Binding-site contacts:
Ligand atom OAG contacts residue GLN484 of chain 1.A at 4.2 Å.
Ligand atom OAF contacts residue HIS479 of chain 1.A at 3.1 Å (h-bond).
Ligand atom CAH contacts residue ASN264 of chain 1.A at 3.3 Å.
Ligand atom OAA contacts residue HIS479 of chain 1.A at 3.8 Å.
Ligand atom CAI contacts residue SER268 of chain 1.A at 4.1 Å.
Ligand atom OAG contacts residue TYR478 of chain 1.A at 3.8 Å.
Ligand atom OAA contacts residue PHE475 of chain 1.A at 3.5 Å.
Ligand atom OAA contacts residue TYR478 of chain 1.A at 4.3 Å.
Ligand atom CAD contacts residue GLN484 of chain 1.A at 4.0 Å.
Ligand atom OAG contacts residue MN1 of chain 1.B at 4.4 Å.
Ligand atom CAD contacts residue TYR229 of chain 1.A at 3.5 Å (hydrophobic).
Ligand atom CAB contacts residue MN1 of chain 1.B at 3.0 Å.
Ligand atom OAF contacts residue HIS392 of chain 1.A at 3.4 Å (h-bond).
Ligand atom OAE contacts residue MN1 of chain 1.B at 2.3 Å.
Ligand atom CAD contacts residue HIS479 of chain 1.A at 3.8 Å.
Ligand atom OAE contacts residue HIS479 of chain 1.A at 3.2 Å (h-bond).
Ligand atom OAG contacts residue TYR229 of chain 1.A at 2.7 Å (h-bond).
Ligand atom CAC contacts residue MN1 of chain 1.B at 3.7 Å.
Ligand atom OAA contacts residue HIS272 of chain 1.A at 4.2 Å.
Ligand atom CAH contacts residue SER268 of chain 1.A at 3.3 Å.
Ligand atom OAG contacts residue ASN264 of chain 1.A at 3.0 Å (h-bond).
Ligand atom CAC contacts residue SER268 of chain 1.A at 4.2 Å.
Ligand atom CAD contacts residue MN1 of chain 1.B at 3.3 Å.
Ligand atom OAF contacts residue GLN484 of chain 1.A at 4.1 Å.
Ligand atom CAD contacts residue TYR478 of chain 1.A at 4.2 Å (hydrophobic).
Ligand atom CAH contacts residue MN1 of chain 1.B at 4.3 Å.
Ligand atom CAB contacts residue HIS479 of chain 1.A at 3.6 Å.
Ligand atom OAF contacts residue MN1 of chain 1.B at 2.0 Å.
Ligand atom OAE contacts residue TYR229 of chain 1.A at 3.4 Å (h-bond).
Ligand atom OAE contacts residue GLN484 of chain 1.A at 2.9 Å (h-bond).
Ligand atom OAG contacts residue ARG261 of chain 1.A at 4.4 Å.
Ligand atom OAA contacts residue MN1 of chain 1.B at 4.0 Å.
Ligand atom CAI contacts residue TYR478 of chain 1.A at 3.6 Å (hydrophobic).
Ligand atom CAB contacts residue PHE475 of chain 1.A at 4.3 Å (hydrophobic).
Ligand atom CAC contacts residue HIS479 of chain 1.A at 4.3 Å.
Ligand atom CAI contacts residue THR225 of chain 1.A at 3.7 Å.
Ligand atom CAI contacts residue ASN264 of chain 1.A at 3.7 Å.
Ligand atom CAD contacts residue ASN264 of chain 1.A at 4.0 Å.
Ligand atom OAA contacts residue GOL1 of chain 1.C at 3.5 Å (h-bond).
Ligand atom CAC contacts residue ASN264 of chain 1.A at 3.9 Å.

A small-molecule ligand and the protein it binds are described below.
Small molecule (SMILES): CC(C)(C(=O)O)C(=O)O

Sequence of chain 1.A:
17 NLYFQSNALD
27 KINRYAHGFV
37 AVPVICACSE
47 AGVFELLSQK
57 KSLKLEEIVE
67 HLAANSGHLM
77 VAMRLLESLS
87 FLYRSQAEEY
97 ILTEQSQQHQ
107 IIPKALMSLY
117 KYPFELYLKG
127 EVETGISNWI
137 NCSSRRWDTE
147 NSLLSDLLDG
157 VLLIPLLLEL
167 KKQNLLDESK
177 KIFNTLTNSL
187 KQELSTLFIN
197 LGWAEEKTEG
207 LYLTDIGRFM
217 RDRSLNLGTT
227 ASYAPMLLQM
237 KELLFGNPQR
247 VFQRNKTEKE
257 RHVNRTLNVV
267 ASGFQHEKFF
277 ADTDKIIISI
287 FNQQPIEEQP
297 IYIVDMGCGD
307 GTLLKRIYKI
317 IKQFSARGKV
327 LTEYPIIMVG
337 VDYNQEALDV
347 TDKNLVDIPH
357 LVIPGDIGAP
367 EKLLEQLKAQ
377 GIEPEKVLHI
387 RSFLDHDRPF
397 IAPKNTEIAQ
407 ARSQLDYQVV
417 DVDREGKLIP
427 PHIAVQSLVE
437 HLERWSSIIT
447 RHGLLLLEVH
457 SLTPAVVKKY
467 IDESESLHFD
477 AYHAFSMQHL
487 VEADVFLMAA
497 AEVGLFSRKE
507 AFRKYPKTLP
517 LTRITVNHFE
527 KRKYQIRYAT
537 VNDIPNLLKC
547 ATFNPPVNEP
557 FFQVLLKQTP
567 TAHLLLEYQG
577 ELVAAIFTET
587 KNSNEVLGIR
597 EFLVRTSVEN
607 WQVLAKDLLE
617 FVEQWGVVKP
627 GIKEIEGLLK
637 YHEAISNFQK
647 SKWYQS